Sequence of chain 1.B:
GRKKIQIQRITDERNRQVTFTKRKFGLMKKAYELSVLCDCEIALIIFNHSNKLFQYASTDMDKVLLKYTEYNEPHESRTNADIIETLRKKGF

Binding-site contacts:
Ligand atom CG contacts residue THR70 of chain 1.B at 3.7 Å.
Ligand atom N contacts residue THR70 of chain 1.B at 4.0 Å.
Ligand atom CE1 contacts residue TYR72 of chain 1.A at 3.7 Å (hydrophobic).
Ligand atom CD2 contacts residue THR70 of chain 1.A at 3.7 Å.
Ligand atom CD contacts residue TYR69 of chain 1.B at 3.8 Å (hydrophobic).
Ligand atom CG contacts residue TYR69 of chain 1.B at 4.0 Å (hydrophobic).
Ligand atom O contacts residue THR70 of chain 1.B at 3.2 Å.
Ligand atom CG contacts residue THR70 of chain 1.B at 3.6 Å.
Ligand atom CB contacts residue THR70 of chain 1.A at 3.6 Å.
Ligand atom CE contacts residue TYR69 of chain 1.B at 3.6 Å (hydrophobic).
Ligand atom CE2 contacts residue THR70 of chain 1.A at 3.8 Å.
Ligand atom CD contacts residue THR70 of chain 1.B at 3.7 Å.
Ligand atom C contacts residue THR70 of chain 1.B at 4.0 Å.
Ligand atom CG2 contacts residue LEU67 of chain 1.A at 3.9 Å (hydrophobic).
Ligand atom CG1 contacts residue LEU66 of chain 1.A at 3.8 Å (hydrophobic).
Ligand atom CG1 contacts residue ASP63 of chain 1.B at 3.6 Å.
Ligand atom CG contacts residue THR70 of chain 1.A at 3.7 Å.
Ligand atom CG1 contacts residue LEU67 of chain 1.A at 3.9 Å (hydrophobic).
Ligand atom CD2 contacts residue THR70 of chain 1.B at 3.9 Å.
Ligand atom CG2 contacts residue ASP63 of chain 1.A at 3.9 Å.
Ligand atom CD contacts residue LEU67 of chain 1.A at 3.6 Å (hydrophobic).
Ligand atom OE1 contacts residue THR70 of chain 1.B at 3.3 Å (h-bond).
Ligand atom CD2 contacts residue LEU66 of chain 1.A at 4.0 Å (hydrophobic).
Ligand atom CZ contacts residue THR70 of chain 1.A at 3.7 Å.
Ligand atom NZ contacts residue TYR72 of chain 1.B at 3.2 Å (h-bond).
Ligand atom CD1 contacts residue THR70 of chain 1.A at 3.3 Å.
Ligand atom CB contacts residue ASP63 of chain 1.A at 4.0 Å.
Ligand atom CZ contacts residue TYR69 of chain 1.A at 4.0 Å (hydrophobic).
Ligand atom CA contacts residue THR70 of chain 1.A at 3.9 Å.
Ligand atom CD contacts residue THR70 of chain 1.B at 3.9 Å.
Ligand atom CE1 contacts residue THR70 of chain 1.A at 3.0 Å.
Ligand atom CD contacts residue TYR72 of chain 1.B at 3.6 Å (hydrophobic).
Ligand atom CA contacts residue ASP63 of chain 1.A at 3.9 Å.
Ligand atom CE2 contacts residue TYR69 of chain 1.A at 3.9 Å (hydrophobic).
Ligand atom CD1 contacts residue THR70 of chain 1.A at 3.9 Å.
Ligand atom CG1 contacts residue LEU67 of chain 1.B at 4.0 Å (hydrophobic).
Ligand atom CZ contacts residue TYR72 of chain 1.A at 3.1 Å (hydrophobic).
Ligand atom CG1 contacts residue ASP63 of chain 1.A at 3.7 Å.
Ligand atom NZ contacts residue ASN73 of chain 1.B at 2.9 Å (h-bond).
Ligand atom CE contacts residue TYR72 of chain 1.B at 3.3 Å (hydrophobic).

This protein binds this small molecule.
Small molecule (SMILES): CSCC[C@H](NC(=O)[C@H](CCCCN)NC(=O)[C@@H](NC(=O)[C@H](CCC(=O)O)NC(=O)CNC(=O)[C@H](CO)NC(=O)CN)C(C)C)C(=O)N[C@@H](CCCCN)C(=O)N[C@@H](CC(C)C)C(=O)N[C@@H](CCC(N)=O)C(=O)N[C@@H](CCC(=O)O)C(=O)N[C@@H](Cc1ccccc1)C(=O)N[C@H](C(=O)N[C@@H](CC(C)C)C(=O)N[C@H](C=O)CC(N)=O)C(C)C

Sequence of chain 1.A:
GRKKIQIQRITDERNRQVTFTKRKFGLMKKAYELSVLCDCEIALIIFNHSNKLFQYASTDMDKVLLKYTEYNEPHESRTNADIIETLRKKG